Sequence of chain 3.A:
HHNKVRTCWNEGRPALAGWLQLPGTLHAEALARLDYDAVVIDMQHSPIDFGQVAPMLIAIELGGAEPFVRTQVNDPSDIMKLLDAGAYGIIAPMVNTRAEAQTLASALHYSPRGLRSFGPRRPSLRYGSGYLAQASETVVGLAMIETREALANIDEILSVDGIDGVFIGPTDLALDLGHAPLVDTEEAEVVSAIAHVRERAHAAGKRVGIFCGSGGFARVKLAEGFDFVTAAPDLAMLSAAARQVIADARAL

Sequence of chain 2.A:
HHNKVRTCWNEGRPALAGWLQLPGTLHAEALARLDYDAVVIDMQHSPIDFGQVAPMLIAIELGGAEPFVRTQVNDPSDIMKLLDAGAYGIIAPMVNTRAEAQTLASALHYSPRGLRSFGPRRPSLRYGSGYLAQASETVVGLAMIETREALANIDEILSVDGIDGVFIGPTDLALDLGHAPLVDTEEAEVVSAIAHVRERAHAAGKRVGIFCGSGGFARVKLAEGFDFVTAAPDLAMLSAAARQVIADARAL

Binding-site contacts:
Ligand atom O3 contacts residue ARG126 of chain 2.A at 2.9 Å (salt-bridge).
Ligand atom C1 contacts residue THR176 of chain 3.A at 3.9 Å.
Ligand atom O1 contacts residue ARG75 of chain 3.A at 2.8 Å (salt-bridge).
Ligand atom C2 contacts residue GLN26 of chain 3.A at 4.2 Å.
Ligand atom C1 contacts residue PHE123 of chain 2.A at 4.0 Å (hydrophobic).
Ligand atom C3 contacts residue GLN26 of chain 3.A at 3.3 Å.
Ligand atom O1 contacts residue 3PY1 of chain 3.B at 2.8 Å.
Ligand atom O2 contacts residue PHE123 of chain 2.A at 3.7 Å.
Ligand atom C2 contacts residue ARG126 of chain 2.A at 3.9 Å.
Ligand atom O1 contacts residue PHE123 of chain 2.A at 4.0 Å.
Ligand atom C2 contacts residue THR176 of chain 3.A at 4.5 Å.
Ligand atom O1 contacts residue MG1 of chain 3.J at 4.0 Å.
Ligand atom C1 contacts residue ARG75 of chain 3.A at 3.9 Å.
Ligand atom O2 contacts residue GLY124 of chain 2.A at 3.4 Å.
Ligand atom O3 contacts residue PRO238 of chain 3.A at 4.5 Å.
Ligand atom C1 contacts residue PHE216 of chain 3.A at 4.3 Å (hydrophobic).
Ligand atom O2 contacts residue ARG75 of chain 3.A at 4.2 Å.
Ligand atom C3 contacts residue PHE216 of chain 3.A at 3.4 Å (hydrophobic).
Ligand atom C2 contacts residue PHE123 of chain 2.A at 3.9 Å (hydrophobic).
Ligand atom O2 contacts residue ARG126 of chain 2.A at 2.9 Å (salt-bridge).
Ligand atom O1 contacts residue HIS50 of chain 3.A at 3.8 Å.
Ligand atom O3 contacts residue GLN26 of chain 3.A at 3.0 Å (h-bond).
Ligand atom C3 contacts residue ARG126 of chain 2.A at 3.9 Å.
Ligand atom C2 contacts residue GLY124 of chain 2.A at 4.2 Å.
Ligand atom C1 contacts residue 3PY1 of chain 3.B at 3.2 Å.
Ligand atom O2 contacts residue HIS50 of chain 3.A at 3.5 Å.
Ligand atom O3 contacts residue PHE216 of chain 3.A at 4.2 Å.
Ligand atom O2 contacts residue GLN26 of chain 3.A at 3.8 Å.

The protein below binds the small molecule below.
Small molecule (SMILES): O=C[C@H](O)CO